Binding-site contacts:
Ligand atom C8 contacts residue GLN558 of chain 1.G at 4.1 Å.
Ligand atom C7 contacts residue ASN169 of chain 1.A at 3.3 Å.
Ligand atom C1 contacts residue MET175 of chain 1.A at 4.2 Å (hydrophobic).
Ligand atom C4 contacts residue PRO561 of chain 1.G at 4.3 Å (hydrophobic).
Ligand atom O6 contacts residue MET175 of chain 1.A at 3.8 Å.
Ligand atom O5 contacts residue GLY173 of chain 1.A at 3.5 Å (h-bond).
Ligand atom C5 contacts residue MET175 of chain 1.A at 4.1 Å (hydrophobic).
Ligand atom N2 contacts residue ASN169 of chain 1.A at 2.8 Å (h-bond).
Ligand atom C1 contacts residue GLY173 of chain 1.A at 4.1 Å.
Ligand atom O5 contacts residue ASN169 of chain 1.A at 2.4 Å (h-bond).
Ligand atom C3 contacts residue ASN169 of chain 1.A at 3.7 Å.
Ligand atom C5 contacts residue PRO561 of chain 1.G at 4.3 Å (hydrophobic).
Ligand atom C8 contacts residue ASN169 of chain 1.A at 4.4 Å.
Ligand atom O4 contacts residue PRO561 of chain 1.G at 3.9 Å.
Ligand atom C1 contacts residue ASN169 of chain 1.A at 1.5 Å.
Ligand atom C5 contacts residue ASN169 of chain 1.A at 3.7 Å.
Ligand atom C4 contacts residue ASN169 of chain 1.A at 4.2 Å.
Ligand atom C3 contacts residue PRO561 of chain 1.G at 4.0 Å (hydrophobic).
Ligand atom O7 contacts residue ASN169 of chain 1.A at 3.4 Å (h-bond).
Ligand atom O7 contacts residue PRO561 of chain 1.G at 4.0 Å.
Ligand atom C2 contacts residue ASN169 of chain 1.A at 2.4 Å.
Ligand atom O5 contacts residue MET175 of chain 1.A at 4.0 Å.

Sequence of chain 1.G:
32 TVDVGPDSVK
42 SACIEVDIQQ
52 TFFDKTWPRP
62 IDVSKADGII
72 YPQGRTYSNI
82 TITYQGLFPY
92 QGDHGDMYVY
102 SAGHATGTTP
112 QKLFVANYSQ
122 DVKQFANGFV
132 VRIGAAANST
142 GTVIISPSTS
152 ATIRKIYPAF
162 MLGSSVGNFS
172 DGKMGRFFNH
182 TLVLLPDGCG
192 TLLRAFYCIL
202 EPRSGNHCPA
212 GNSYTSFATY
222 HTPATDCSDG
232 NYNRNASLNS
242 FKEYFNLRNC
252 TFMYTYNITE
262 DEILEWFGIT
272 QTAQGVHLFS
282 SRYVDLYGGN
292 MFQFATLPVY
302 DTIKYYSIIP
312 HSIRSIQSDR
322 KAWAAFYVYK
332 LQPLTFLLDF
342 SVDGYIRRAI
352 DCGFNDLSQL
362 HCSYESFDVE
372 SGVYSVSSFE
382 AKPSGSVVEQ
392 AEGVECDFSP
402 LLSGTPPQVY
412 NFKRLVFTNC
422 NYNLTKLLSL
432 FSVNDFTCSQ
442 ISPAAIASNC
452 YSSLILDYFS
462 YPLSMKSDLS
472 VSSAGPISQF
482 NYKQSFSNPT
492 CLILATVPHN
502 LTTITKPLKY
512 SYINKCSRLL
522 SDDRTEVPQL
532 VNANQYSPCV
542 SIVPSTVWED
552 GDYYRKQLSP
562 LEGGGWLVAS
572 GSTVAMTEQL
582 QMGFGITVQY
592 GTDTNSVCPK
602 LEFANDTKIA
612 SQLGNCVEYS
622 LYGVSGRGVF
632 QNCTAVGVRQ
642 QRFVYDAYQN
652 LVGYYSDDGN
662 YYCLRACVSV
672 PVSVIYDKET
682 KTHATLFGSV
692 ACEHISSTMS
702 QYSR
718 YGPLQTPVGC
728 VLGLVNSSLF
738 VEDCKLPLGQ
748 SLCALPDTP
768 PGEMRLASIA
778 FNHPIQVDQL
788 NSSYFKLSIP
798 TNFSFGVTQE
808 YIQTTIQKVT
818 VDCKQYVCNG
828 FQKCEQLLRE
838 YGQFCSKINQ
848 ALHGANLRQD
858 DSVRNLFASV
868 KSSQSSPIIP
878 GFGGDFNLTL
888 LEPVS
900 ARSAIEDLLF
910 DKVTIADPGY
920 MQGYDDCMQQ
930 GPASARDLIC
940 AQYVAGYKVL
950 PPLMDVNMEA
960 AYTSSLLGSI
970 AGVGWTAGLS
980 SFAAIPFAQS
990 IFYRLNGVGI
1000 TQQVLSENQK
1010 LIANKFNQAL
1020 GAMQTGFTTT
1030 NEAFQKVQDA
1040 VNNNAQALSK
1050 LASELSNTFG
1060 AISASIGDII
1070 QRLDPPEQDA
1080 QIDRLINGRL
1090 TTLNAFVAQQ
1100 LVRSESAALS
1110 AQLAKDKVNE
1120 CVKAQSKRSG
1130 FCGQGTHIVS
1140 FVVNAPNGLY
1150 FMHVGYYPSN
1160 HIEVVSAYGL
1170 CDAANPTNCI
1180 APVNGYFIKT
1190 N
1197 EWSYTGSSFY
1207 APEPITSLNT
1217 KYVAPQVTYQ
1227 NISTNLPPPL

This protein binds this small molecule.
Small molecule (SMILES): CC(=O)N[C@H]1[C@H](O[C@H]2[C@H](O)[C@@H](NC(C)=O)CO[C@@H]2CO)O[C@H](CO)[C@@H](O[C@@H]2O[C@H](CO)[C@@H](O)[C@H](O)[C@@H]2O)[C@@H]1O

Sequence of chain 1.A:
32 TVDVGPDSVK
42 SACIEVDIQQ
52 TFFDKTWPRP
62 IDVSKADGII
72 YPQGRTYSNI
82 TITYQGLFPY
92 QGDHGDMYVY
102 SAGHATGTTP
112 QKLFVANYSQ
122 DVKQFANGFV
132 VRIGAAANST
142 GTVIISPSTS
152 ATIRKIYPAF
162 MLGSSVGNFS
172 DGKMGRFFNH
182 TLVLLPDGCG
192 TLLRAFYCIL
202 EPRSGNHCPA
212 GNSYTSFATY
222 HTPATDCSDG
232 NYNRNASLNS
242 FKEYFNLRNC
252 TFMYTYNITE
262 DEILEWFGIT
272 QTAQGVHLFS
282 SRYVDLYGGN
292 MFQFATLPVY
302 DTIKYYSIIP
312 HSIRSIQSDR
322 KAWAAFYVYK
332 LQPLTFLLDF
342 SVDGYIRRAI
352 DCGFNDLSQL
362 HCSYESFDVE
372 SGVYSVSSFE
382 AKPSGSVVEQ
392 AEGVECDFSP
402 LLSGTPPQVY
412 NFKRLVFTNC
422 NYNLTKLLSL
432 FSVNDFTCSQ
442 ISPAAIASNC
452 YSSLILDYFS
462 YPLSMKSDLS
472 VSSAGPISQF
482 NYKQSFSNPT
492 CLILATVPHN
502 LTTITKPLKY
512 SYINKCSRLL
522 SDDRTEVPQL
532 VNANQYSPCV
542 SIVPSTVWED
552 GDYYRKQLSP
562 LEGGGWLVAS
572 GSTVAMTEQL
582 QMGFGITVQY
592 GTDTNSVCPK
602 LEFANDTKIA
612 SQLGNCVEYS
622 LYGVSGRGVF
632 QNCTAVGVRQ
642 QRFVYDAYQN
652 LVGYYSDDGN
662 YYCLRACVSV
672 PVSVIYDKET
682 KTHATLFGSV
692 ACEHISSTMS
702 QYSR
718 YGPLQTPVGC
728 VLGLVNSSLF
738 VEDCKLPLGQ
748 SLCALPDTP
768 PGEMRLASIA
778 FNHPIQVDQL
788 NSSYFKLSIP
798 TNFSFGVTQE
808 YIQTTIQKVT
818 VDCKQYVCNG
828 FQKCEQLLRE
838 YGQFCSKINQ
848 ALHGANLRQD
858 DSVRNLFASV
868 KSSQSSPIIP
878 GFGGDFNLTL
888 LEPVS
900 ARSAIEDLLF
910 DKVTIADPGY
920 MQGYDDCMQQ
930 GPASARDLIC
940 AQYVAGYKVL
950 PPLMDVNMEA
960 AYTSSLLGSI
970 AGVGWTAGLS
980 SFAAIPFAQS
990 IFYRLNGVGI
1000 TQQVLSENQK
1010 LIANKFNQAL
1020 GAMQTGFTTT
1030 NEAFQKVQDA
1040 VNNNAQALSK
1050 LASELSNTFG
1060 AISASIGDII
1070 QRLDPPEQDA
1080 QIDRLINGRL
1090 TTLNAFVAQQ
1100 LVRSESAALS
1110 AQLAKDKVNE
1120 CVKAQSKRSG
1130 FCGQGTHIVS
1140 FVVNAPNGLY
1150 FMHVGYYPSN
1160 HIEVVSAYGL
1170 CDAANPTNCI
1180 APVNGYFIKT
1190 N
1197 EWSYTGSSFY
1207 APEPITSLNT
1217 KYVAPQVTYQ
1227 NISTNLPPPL